Sequence of chain 2.D:
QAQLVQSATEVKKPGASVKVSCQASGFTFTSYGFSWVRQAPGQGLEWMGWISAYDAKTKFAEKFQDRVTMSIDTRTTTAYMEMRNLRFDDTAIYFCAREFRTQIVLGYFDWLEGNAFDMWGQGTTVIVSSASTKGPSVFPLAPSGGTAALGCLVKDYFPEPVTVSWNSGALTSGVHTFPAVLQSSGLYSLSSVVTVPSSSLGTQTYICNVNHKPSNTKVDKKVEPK

Sequence of chain 1.A:
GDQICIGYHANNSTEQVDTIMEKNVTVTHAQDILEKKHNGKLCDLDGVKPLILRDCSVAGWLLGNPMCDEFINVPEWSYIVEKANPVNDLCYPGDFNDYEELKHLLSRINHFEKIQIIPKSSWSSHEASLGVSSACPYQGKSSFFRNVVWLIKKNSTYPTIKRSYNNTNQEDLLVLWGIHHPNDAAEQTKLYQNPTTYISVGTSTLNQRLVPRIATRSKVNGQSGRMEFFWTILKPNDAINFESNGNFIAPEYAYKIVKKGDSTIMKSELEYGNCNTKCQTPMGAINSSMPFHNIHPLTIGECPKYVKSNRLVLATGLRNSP

Binding-site contacts:
Ligand atom O5 contacts residue GLN16 of chain 1.A at 3.9 Å.
Ligand atom O7 contacts residue GLN16 of chain 1.A at 3.1 Å (h-bond).
Ligand atom C1 contacts residue ASN24 of chain 1.A at 1.5 Å.
Ligand atom C8 contacts residue ASN24 of chain 1.A at 4.4 Å.
Ligand atom O5 contacts residue ASN24 of chain 1.A at 2.5 Å (h-bond).
Ligand atom C2 contacts residue GLN16 of chain 1.A at 3.6 Å.
Ligand atom C2 contacts residue ASN24 of chain 1.A at 2.5 Å.
Ligand atom C4 contacts residue ASN24 of chain 1.A at 4.3 Å.
Ligand atom N2 contacts residue GLN16 of chain 1.A at 4.0 Å.
Ligand atom C7 contacts residue GLN16 of chain 1.A at 3.7 Å.
Ligand atom C8 contacts residue THR74 of chain 2.D at 4.3 Å.
Ligand atom N2 contacts residue ASN24 of chain 1.A at 2.8 Å (h-bond).
Ligand atom C7 contacts residue ASN24 of chain 1.A at 3.5 Å.
Ligand atom C5 contacts residue ASN24 of chain 1.A at 3.7 Å.
Ligand atom O6 contacts residue ASN24 of chain 1.A at 3.9 Å.
Ligand atom O7 contacts residue ASN24 of chain 1.A at 3.9 Å.
Ligand atom N2 contacts residue THR74 of chain 2.D at 4.0 Å.
Ligand atom C3 contacts residue ASN24 of chain 1.A at 3.8 Å.
Ligand atom C1 contacts residue GLN16 of chain 1.A at 3.6 Å.

This small molecule binds to this protein.
Small molecule (SMILES): CC(=O)N[C@@H]1[C@@H](O)[C@H](O)[C@@H](CO)O[C@H]1O